A small-molecule ligand and the protein it binds are described below.
Small molecule (SMILES): C[C@H](CCC(=O)NCC(=O)O)[C@H]1CC[C@H]2[C@@H]3C(O)C[C@@H]4C[C@H](O)CC[C@]4(C)[C@H]3CC[C@]12C

Binding-site contacts:
Ligand atom C15 contacts residue TYR159 of chain 1.B at 3.2 Å (hydrophobic).
Ligand atom O7 contacts residue NAI1 of chain 1.F at 3.3 Å.
Ligand atom C6 contacts residue NAI1 of chain 1.F at 3.5 Å.
Ligand atom C22 contacts residue GLY100 of chain 1.B at 3.8 Å.
Ligand atom C3 contacts residue ASN151 of chain 1.B at 3.5 Å.
Ligand atom O7 contacts residue SER146 of chain 1.B at 2.5 Å (h-bond).
Ligand atom C5 contacts residue GLN252 of chain 1.B at 3.8 Å.
Ligand atom O3 contacts residue ASN151 of chain 1.B at 3.1 Å (h-bond).
Ligand atom O24 contacts residue GLY99 of chain 1.B at 3.3 Å (h-bond).
Ligand atom N25 contacts residue GLY99 of chain 1.B at 3.4 Å (h-bond).
Ligand atom C22 contacts residue GLY99 of chain 1.B at 3.9 Å.
Ligand atom C6 contacts residue PRO189 of chain 1.B at 3.9 Å (hydrophobic).
Ligand atom C14 contacts residue TYR159 of chain 1.B at 3.6 Å (hydrophobic).
Ligand atom O3 contacts residue MET156 of chain 1.B at 3.6 Å.
Ligand atom O7 contacts residue TYR159 of chain 1.B at 2.8 Å (h-bond).
Ligand atom C18 contacts residue LEU197 of chain 1.B at 3.7 Å (hydrophobic).
Ligand atom C2 contacts residue MET156 of chain 1.B at 3.8 Å (hydrophobic).
Ligand atom C1 contacts residue LEU254 of chain 1.B at 4.0 Å (hydrophobic).
Ligand atom C16 contacts residue NAI1 of chain 1.F at 4.0 Å.
Ligand atom C1 contacts residue GLN252 of chain 1.B at 3.4 Å.
Ligand atom C3 contacts residue GLN252 of chain 1.B at 3.5 Å.
Ligand atom C1 contacts residue GLU253 of chain 1.B at 3.9 Å.
Ligand atom C7 contacts residue TYR159 of chain 1.B at 3.9 Å (hydrophobic).
Ligand atom C4 contacts residue ALA148 of chain 1.B at 4.0 Å (hydrophobic).
Ligand atom O24 contacts residue GLY97 of chain 1.B at 3.8 Å.
Ligand atom C6 contacts residue SER146 of chain 1.B at 3.9 Å.
Ligand atom O3 contacts residue ALA148 of chain 1.B at 3.4 Å.
Ligand atom C7 contacts residue SER146 of chain 1.B at 3.5 Å.
Ligand atom C24 contacts residue GLY99 of chain 1.B at 3.4 Å.
Ligand atom C7 contacts residue NAI1 of chain 1.F at 3.4 Å.
Ligand atom O24 contacts residue GLY98 of chain 1.B at 3.3 Å.
Ligand atom C21 contacts residue ALA196 of chain 1.B at 3.9 Å (hydrophobic).
Ligand atom C6 contacts residue GLY190 of chain 1.B at 3.5 Å.
Ligand atom C18 contacts residue ALA196 of chain 1.B at 3.7 Å (hydrophobic).
Ligand atom C19 contacts residue LEU197 of chain 1.B at 3.7 Å (hydrophobic).
Ligand atom C4 contacts residue SER146 of chain 1.B at 3.9 Å.
Ligand atom C2 contacts residue GLN252 of chain 1.B at 3.9 Å.
Ligand atom C15 contacts residue NAI1 of chain 1.F at 3.4 Å.
Ligand atom C16 contacts residue TYR159 of chain 1.B at 3.6 Å (hydrophobic).
Ligand atom C19 contacts residue MET209 of chain 1.B at 3.7 Å (hydrophobic).

Sequence of chain 1.B:
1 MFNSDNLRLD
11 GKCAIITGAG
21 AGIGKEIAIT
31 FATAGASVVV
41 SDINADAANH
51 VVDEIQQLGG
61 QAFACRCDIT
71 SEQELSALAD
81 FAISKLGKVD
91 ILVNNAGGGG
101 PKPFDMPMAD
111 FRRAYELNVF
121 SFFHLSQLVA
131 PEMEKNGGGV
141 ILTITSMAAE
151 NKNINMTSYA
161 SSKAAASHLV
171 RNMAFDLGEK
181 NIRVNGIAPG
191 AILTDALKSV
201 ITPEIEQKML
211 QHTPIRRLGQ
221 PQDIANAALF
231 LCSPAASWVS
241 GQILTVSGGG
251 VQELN